A protein and the small-molecule ligand that binds it are described below.
Small molecule (SMILES): CC(=O)N[C@H]1[C@H](O[C@H]2[C@H](O)[C@@H](NC(C)=O)CO[C@@H]2CO)O[C@H](CO)[C@@H](O)[C@@H]1O

Sequence of chain 1.A:
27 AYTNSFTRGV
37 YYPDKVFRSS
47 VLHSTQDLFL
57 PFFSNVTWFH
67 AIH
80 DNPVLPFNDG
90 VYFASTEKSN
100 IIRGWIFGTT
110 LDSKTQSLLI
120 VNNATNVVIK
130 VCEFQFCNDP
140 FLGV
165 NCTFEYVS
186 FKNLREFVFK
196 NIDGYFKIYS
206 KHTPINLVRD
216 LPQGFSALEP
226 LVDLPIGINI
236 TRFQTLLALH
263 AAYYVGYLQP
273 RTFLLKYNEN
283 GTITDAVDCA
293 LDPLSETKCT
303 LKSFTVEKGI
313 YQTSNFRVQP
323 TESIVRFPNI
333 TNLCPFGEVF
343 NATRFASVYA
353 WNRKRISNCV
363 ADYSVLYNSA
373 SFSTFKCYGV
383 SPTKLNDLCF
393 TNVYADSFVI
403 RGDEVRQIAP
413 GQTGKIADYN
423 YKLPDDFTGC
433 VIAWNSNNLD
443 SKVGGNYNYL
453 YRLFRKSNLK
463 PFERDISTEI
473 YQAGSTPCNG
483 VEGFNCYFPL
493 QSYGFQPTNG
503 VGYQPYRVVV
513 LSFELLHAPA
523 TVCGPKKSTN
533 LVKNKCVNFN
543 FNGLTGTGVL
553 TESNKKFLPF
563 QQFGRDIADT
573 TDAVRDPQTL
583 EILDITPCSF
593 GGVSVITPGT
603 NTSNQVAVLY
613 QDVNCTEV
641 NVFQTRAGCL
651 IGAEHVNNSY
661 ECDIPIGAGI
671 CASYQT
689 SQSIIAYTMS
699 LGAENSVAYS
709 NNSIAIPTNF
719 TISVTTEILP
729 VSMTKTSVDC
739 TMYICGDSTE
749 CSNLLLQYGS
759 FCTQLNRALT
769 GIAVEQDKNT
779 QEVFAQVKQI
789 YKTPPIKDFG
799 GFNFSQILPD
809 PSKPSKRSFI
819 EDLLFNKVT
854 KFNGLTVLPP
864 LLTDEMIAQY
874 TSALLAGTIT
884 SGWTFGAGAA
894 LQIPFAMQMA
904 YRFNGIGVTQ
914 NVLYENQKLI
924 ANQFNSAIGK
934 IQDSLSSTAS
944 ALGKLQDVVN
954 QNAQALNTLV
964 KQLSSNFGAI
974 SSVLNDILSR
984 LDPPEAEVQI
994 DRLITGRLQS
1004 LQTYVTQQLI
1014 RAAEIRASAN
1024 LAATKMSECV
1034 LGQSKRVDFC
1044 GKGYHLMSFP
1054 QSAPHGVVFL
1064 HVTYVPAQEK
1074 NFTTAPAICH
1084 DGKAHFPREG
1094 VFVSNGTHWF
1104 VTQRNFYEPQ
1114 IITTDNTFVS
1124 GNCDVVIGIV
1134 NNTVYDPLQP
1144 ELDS

Binding-site contacts:
Ligand atom C4 contacts residue THR1100 of chain 1.A at 4.5 Å.
Ligand atom N2 contacts residue THR1100 of chain 1.A at 3.0 Å (h-bond).
Ligand atom C2 contacts residue THR1100 of chain 1.A at 3.4 Å.
Ligand atom C8 contacts residue ASN1098 of chain 1.A at 3.3 Å.
Ligand atom C3 contacts residue HIS1101 of chain 1.A at 3.9 Å.
Ligand atom O3 contacts residue THR1100 of chain 1.A at 4.0 Å.
Ligand atom C5 contacts residue PHE1103 of chain 1.A at 4.0 Å (hydrophobic).
Ligand atom C2 contacts residue ASN1098 of chain 1.A at 2.5 Å.
Ligand atom C7 contacts residue ASN1098 of chain 1.A at 3.2 Å.
Ligand atom O7 contacts residue HIS1101 of chain 1.A at 3.1 Å (h-bond).
Ligand atom C1 contacts residue HIS1101 of chain 1.A at 4.2 Å.
Ligand atom C1 contacts residue THR1100 of chain 1.A at 3.5 Å.
Ligand atom C5 contacts residue HIS1101 of chain 1.A at 3.7 Å.
Ligand atom C3 contacts residue ASN1098 of chain 1.A at 3.8 Å.
Ligand atom C8 contacts residue THR1100 of chain 1.A at 4.2 Å.
Ligand atom O7 contacts residue ASN1098 of chain 1.A at 3.2 Å (h-bond).
Ligand atom N2 contacts residue ASN1098 of chain 1.A at 2.9 Å (h-bond).
Ligand atom C4 contacts residue ASN1098 of chain 1.A at 4.2 Å.
Ligand atom C6 contacts residue PHE1103 of chain 1.A at 3.5 Å (hydrophobic).
Ligand atom C3 contacts residue THR1100 of chain 1.A at 3.3 Å.
Ligand atom O4 contacts residue HIS1101 of chain 1.A at 3.9 Å.
Ligand atom O5 contacts residue PHE1103 of chain 1.A at 3.8 Å.
Ligand atom O5 contacts residue ASN1098 of chain 1.A at 2.4 Å (h-bond).
Ligand atom C8 contacts residue HIS1101 of chain 1.A at 4.0 Å.
Ligand atom O6 contacts residue PHE1103 of chain 1.A at 4.4 Å.
Ligand atom C7 contacts residue HIS1101 of chain 1.A at 3.8 Å.
Ligand atom C1 contacts residue ASN1098 of chain 1.A at 1.4 Å.
Ligand atom C5 contacts residue ASN1098 of chain 1.A at 3.7 Å.
Ligand atom C4 contacts residue HIS1101 of chain 1.A at 4.1 Å.
Ligand atom C1 contacts residue PHE1103 of chain 1.A at 4.3 Å (hydrophobic).
Ligand atom C7 contacts residue THR1100 of chain 1.A at 4.1 Å.
Ligand atom O5 contacts residue HIS1101 of chain 1.A at 4.4 Å.